The small molecule below binds the protein below.
Small molecule (SMILES): CO[P](=O)(O)O[C@H]1[C@@H](O)[C@H](n2ccc(=O)[nH]c2=O)O[C@@H]1COP(=O)(O)O

Binding-site contacts:
Ligand atom C4 contacts residue ARG125 of chain 2.H at 4.2 Å.
Ligand atom C6 contacts residue ARG125 of chain 2.H at 4.1 Å.
Ligand atom N3 contacts residue SER17 of chain 2.LB at 4.4 Å.
Ligand atom O5' contacts residue ARG125 of chain 2.H at 3.7 Å.
Ligand atom C5 contacts residue ARG125 of chain 2.H at 4.0 Å.
Ligand atom OP1 contacts residue ARG125 of chain 2.H at 3.2 Å (salt-bridge).
Ligand atom C2 contacts residue ARG125 of chain 2.H at 4.4 Å.
Ligand atom OP2 contacts residue ARG131 of chain 2.H at 4.3 Å.
Ligand atom O5' contacts residue ARG131 of chain 2.H at 3.0 Å (salt-bridge).
Ligand atom OP3 contacts residue ARG125 of chain 2.H at 3.2 Å.
Ligand atom P contacts residue ARG125 of chain 2.H at 4.2 Å.
Ligand atom C4 contacts residue ASN16 of chain 2.LB at 3.4 Å.
Ligand atom C2 contacts residue ASN16 of chain 2.LB at 3.0 Å.
Ligand atom N3 contacts residue ASN16 of chain 2.LB at 2.4 Å (h-bond).
Ligand atom C3' contacts residue ARG125 of chain 2.H at 4.2 Å.
Ligand atom C4 contacts residue SER17 of chain 2.LB at 4.1 Å.
Ligand atom C2' contacts residue ARG125 of chain 2.H at 4.3 Å.
Ligand atom P contacts residue ARG131 of chain 2.H at 4.1 Å.
Ligand atom N1 contacts residue ARG125 of chain 2.H at 4.3 Å.
Ligand atom O4 contacts residue ASN16 of chain 2.LB at 3.6 Å (h-bond).
Ligand atom O2 contacts residue ASN16 of chain 2.LB at 3.0 Å (h-bond).
Ligand atom O4 contacts residue SER17 of chain 2.LB at 3.3 Å.
Ligand atom N3 contacts residue ARG125 of chain 2.H at 4.4 Å.
Ligand atom N1 contacts residue ASN16 of chain 2.LB at 4.3 Å.
Ligand atom C5' contacts residue ARG131 of chain 2.H at 3.5 Å.
Ligand atom OP1 contacts residue ARG131 of chain 2.H at 3.8 Å.
Ligand atom O4 contacts residue ARG125 of chain 2.H at 4.2 Å.

Sequence of chain 2.H:
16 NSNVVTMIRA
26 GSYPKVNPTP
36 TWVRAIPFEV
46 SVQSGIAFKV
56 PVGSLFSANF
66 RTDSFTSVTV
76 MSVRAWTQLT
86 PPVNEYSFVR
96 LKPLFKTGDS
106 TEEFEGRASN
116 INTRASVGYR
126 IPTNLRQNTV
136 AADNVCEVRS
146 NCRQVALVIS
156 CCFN

Sequence of chain 2.LB:
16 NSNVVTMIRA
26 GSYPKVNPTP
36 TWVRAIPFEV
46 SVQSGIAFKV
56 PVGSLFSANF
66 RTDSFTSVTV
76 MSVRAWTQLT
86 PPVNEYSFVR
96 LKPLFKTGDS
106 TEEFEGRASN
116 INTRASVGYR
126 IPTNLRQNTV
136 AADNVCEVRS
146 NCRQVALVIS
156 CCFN